A small-molecule ligand and the protein it binds are described below.
Small molecule (SMILES): CC1=C(CCC(=O)O)C2=Cc3c(CCC(=O)O)c(C)c4n3[Fe@]35n6c(c(C)c(CCC(=O)O)c6=CC1=[N+]23)=CC1=[N+]5C(=C4)C(C)=C1CCC(=O)O

Sequence of chain 2.F:
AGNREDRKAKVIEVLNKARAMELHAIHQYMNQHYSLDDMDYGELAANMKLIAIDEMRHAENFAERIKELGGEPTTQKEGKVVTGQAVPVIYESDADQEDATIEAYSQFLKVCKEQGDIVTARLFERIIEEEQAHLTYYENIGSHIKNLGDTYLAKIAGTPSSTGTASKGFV

Sequence of chain 2.E:
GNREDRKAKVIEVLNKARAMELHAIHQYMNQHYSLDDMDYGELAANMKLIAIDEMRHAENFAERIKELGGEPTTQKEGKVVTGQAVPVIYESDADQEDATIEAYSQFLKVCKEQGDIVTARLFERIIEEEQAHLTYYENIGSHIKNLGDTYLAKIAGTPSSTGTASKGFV

Binding-site contacts:
Ligand atom O2C contacts residue SER168 of chain 2.F at 2.8 Å.
Ligand atom CGC contacts residue SER168 of chain 2.F at 3.3 Å.
Ligand atom C4B contacts residue MET57 of chain 2.E at 3.5 Å (hydrophobic).
Ligand atom NB contacts residue MET57 of chain 2.E at 2.8 Å (h-bond).
Ligand atom CBA contacts residue MET31 of chain 2.F at 3.4 Å (hydrophobic).
Ligand atom CHB contacts residue MET57 of chain 2.F at 3.3 Å (hydrophobic).
Ligand atom O1C contacts residue SER168 of chain 2.F at 3.0 Å.
Ligand atom O2A contacts residue ARG20 of chain 2.E at 3.2 Å (salt-bridge).
Ligand atom C1D contacts residue MET57 of chain 2.E at 3.3 Å (hydrophobic).
Ligand atom CGA contacts residue TYR35 of chain 2.F at 3.2 Å (hydrophobic).
Ligand atom FE contacts residue MET57 of chain 2.F at 2.4 Å.
Ligand atom NA contacts residue MET57 of chain 2.F at 2.9 Å (h-bond).
Ligand atom CMD contacts residue MET31 of chain 2.E at 3.3 Å (hydrophobic).
Ligand atom CGB contacts residue SER168 of chain 2.F at 3.5 Å.
Ligand atom O2B contacts residue SER168 of chain 2.F at 2.6 Å (h-bond).
Ligand atom O2D contacts residue TYR35 of chain 2.E at 2.6 Å (h-bond).
Ligand atom NC contacts residue MET57 of chain 2.E at 2.7 Å (h-bond).
Ligand atom O2D contacts residue ARG20 of chain 2.F at 3.0 Å (salt-bridge).
Ligand atom CHD contacts residue MET57 of chain 2.E at 3.5 Å (hydrophobic).
Ligand atom CGD contacts residue ARG20 of chain 2.F at 3.2 Å.
Ligand atom C1C contacts residue MET57 of chain 2.E at 3.5 Å (hydrophobic).
Ligand atom O1D contacts residue ARG20 of chain 2.F at 2.7 Å (salt-bridge).
Ligand atom C4A contacts residue MET57 of chain 2.F at 3.4 Å (hydrophobic).
Ligand atom ND contacts residue MET57 of chain 2.E at 3.0 Å.
Ligand atom O1B contacts residue LYS50 of chain 2.F at 2.5 Å (salt-bridge).
Ligand atom C1B contacts residue MET57 of chain 2.F at 3.3 Å (hydrophobic).
Ligand atom CBB contacts residue SER168 of chain 2.F at 3.4 Å.
Ligand atom ND contacts residue MET57 of chain 2.F at 3.3 Å (h-bond).
Ligand atom NB contacts residue MET57 of chain 2.F at 3.1 Å (h-bond).
Ligand atom O2A contacts residue MET31 of chain 2.F at 3.0 Å.
Ligand atom O1A contacts residue ARG20 of chain 2.E at 3.1 Å (salt-bridge).
Ligand atom NA contacts residue MET57 of chain 2.E at 3.3 Å (h-bond).
Ligand atom C2A contacts residue ILE27 of chain 2.F at 3.5 Å (hydrophobic).
Ligand atom CMD contacts residue TYR35 of chain 2.E at 3.4 Å (hydrophobic).
Ligand atom NC contacts residue MET57 of chain 2.F at 3.4 Å (h-bond).
Ligand atom CMD contacts residue GLU61 of chain 2.F at 3.5 Å.
Ligand atom FE contacts residue MET57 of chain 2.E at 2.4 Å.
Ligand atom CGA contacts residue MET31 of chain 2.F at 3.3 Å (hydrophobic).
Ligand atom O1A contacts residue TYR35 of chain 2.F at 2.3 Å (h-bond).
Ligand atom O2D contacts residue MET31 of chain 2.E at 3.5 Å.